The small molecule below binds the protein below.
Small molecule (SMILES): Oc1ccc(C(=C2C3CCCC2CCC3)c2ccc(O)cc2)cc1

Sequence of chain 1.B:
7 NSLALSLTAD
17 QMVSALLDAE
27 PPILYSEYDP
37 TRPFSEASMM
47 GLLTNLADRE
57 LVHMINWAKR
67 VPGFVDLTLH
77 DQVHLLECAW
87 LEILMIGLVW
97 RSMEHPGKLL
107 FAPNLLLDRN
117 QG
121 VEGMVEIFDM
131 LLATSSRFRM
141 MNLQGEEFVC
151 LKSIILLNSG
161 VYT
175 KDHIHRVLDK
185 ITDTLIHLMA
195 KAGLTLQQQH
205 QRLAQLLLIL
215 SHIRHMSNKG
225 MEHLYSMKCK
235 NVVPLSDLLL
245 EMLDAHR

Binding-site contacts:
Ligand atom C16 contacts residue LEU90 of chain 1.B at 3.9 Å (hydrophobic).
Ligand atom C22 contacts residue MET46 of chain 1.B at 4.0 Å (hydrophobic).
Ligand atom C08 contacts residue PHE107 of chain 1.B at 4.0 Å (hydrophobic).
Ligand atom C21 contacts residue LEU49 of chain 1.B at 3.8 Å (hydrophobic).
Ligand atom O01 contacts residue LEU228 of chain 1.B at 4.2 Å.
Ligand atom C18 contacts residue ALA53 of chain 1.B at 3.8 Å (hydrophobic).
Ligand atom C20 contacts residue ALA53 of chain 1.B at 4.1 Å (hydrophobic).
Ligand atom C19 contacts residue LEU228 of chain 1.B at 4.1 Å (hydrophobic).
Ligand atom C03 contacts residue MET46 of chain 1.B at 3.9 Å (hydrophobic).
Ligand atom C22 contacts residue LEU49 of chain 1.B at 3.5 Å (hydrophobic).
Ligand atom C14 contacts residue GLU56 of chain 1.B at 3.3 Å.
Ligand atom C06 contacts residue MET91 of chain 1.B at 3.3 Å (hydrophobic).
Ligand atom C01 contacts residue PHE128 of chain 1.B at 3.9 Å (hydrophobic).
Ligand atom C06 contacts residue GLY224 of chain 1.B at 4.1 Å.
Ligand atom C21 contacts residue MET46 of chain 1.B at 4.0 Å (hydrophobic).
Ligand atom C07 contacts residue MET91 of chain 1.B at 4.0 Å (hydrophobic).
Ligand atom O01 contacts residue LEU239 of chain 1.B at 3.3 Å.
Ligand atom C13 contacts residue LEU49 of chain 1.B at 4.0 Å (hydrophobic).
Ligand atom C07 contacts residue ILE127 of chain 1.B at 4.0 Å (hydrophobic).
Ligand atom O02 contacts residue LEU90 of chain 1.B at 3.7 Å.
Ligand atom C13 contacts residue ALA53 of chain 1.B at 3.8 Å (hydrophobic).
Ligand atom C21 contacts residue LEU228 of chain 1.B at 4.1 Å (hydrophobic).
Ligand atom C11 contacts residue PHE107 of chain 1.B at 4.1 Å (hydrophobic).
Ligand atom O01 contacts residue LEU243 of chain 1.B at 3.3 Å.
Ligand atom C15 contacts residue LEU90 of chain 1.B at 4.1 Å (hydrophobic).
Ligand atom C20 contacts residue THR50 of chain 1.B at 3.8 Å.
Ligand atom C15 contacts residue GLU56 of chain 1.B at 3.4 Å.
Ligand atom C17 contacts residue PHE107 of chain 1.B at 4.1 Å (hydrophobic).
Ligand atom O02 contacts residue GLU56 of chain 1.B at 2.6 Å (salt-bridge).
Ligand atom C01 contacts residue PHE107 of chain 1.B at 3.9 Å (hydrophobic).
Ligand atom C20 contacts residue LEU228 of chain 1.B at 3.9 Å (hydrophobic).
Ligand atom C07 contacts residue LEU131 of chain 1.B at 3.7 Å (hydrophobic).
Ligand atom C04 contacts residue LEU228 of chain 1.B at 4.2 Å (hydrophobic).
Ligand atom C14 contacts residue ALA53 of chain 1.B at 3.9 Å (hydrophobic).
Ligand atom C05 contacts residue GLY224 of chain 1.B at 4.0 Å.
Ligand atom C21 contacts residue THR50 of chain 1.B at 3.4 Å.
Ligand atom C19 contacts residue ALA53 of chain 1.B at 3.6 Å (hydrophobic).
Ligand atom O01 contacts residue THR50 of chain 1.B at 3.1 Å (h-bond).
Ligand atom C06 contacts residue ILE127 of chain 1.B at 3.6 Å (hydrophobic).
Ligand atom O02 contacts residue ARG97 of chain 1.B at 3.6 Å (salt-bridge).